Sequence of chain 1.B:
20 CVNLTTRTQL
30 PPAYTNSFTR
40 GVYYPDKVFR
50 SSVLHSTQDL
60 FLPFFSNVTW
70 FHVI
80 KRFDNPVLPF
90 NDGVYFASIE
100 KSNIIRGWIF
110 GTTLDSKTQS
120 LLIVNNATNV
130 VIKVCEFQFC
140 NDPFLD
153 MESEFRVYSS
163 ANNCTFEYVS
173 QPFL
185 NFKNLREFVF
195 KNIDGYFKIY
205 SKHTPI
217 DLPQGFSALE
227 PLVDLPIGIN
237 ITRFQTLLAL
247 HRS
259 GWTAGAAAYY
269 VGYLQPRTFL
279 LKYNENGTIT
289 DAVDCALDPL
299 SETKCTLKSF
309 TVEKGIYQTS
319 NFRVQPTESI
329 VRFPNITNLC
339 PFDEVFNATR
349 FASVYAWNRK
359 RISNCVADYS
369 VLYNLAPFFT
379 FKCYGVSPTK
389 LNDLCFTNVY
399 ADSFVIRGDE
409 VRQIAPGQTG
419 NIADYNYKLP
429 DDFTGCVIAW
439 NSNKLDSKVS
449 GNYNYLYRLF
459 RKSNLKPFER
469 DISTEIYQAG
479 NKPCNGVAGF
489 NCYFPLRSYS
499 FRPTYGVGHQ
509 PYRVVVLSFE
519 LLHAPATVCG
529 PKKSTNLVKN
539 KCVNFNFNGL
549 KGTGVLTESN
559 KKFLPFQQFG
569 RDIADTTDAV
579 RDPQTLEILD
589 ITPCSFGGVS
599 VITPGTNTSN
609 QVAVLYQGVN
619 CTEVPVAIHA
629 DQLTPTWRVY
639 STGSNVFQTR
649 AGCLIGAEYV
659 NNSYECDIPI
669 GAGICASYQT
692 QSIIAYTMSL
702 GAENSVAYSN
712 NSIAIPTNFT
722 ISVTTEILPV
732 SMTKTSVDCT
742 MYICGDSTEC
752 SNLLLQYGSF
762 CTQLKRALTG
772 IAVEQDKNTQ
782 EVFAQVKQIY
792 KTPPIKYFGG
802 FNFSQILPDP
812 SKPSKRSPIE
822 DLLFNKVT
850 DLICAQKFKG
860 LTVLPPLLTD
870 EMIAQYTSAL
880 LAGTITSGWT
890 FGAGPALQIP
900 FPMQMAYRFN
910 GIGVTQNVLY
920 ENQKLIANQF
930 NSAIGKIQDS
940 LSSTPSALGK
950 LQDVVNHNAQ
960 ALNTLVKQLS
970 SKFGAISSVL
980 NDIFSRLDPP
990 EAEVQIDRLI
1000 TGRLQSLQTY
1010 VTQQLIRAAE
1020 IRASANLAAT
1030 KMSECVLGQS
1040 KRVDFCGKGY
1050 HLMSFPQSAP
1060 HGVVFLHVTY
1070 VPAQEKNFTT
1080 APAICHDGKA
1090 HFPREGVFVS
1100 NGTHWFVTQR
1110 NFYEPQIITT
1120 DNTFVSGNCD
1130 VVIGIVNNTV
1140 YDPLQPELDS

Binding-site contacts:
Ligand atom N2 contacts residue ASN165 of chain 1.B at 2.9 Å (h-bond).
Ligand atom O5 contacts residue GLU135 of chain 1.B at 4.1 Å.
Ligand atom C1 contacts residue ASN165 of chain 1.B at 1.4 Å.
Ligand atom C6 contacts residue GLN118 of chain 1.B at 3.7 Å.
Ligand atom O5 contacts residue ASN165 of chain 1.B at 2.4 Å (h-bond).
Ligand atom C3 contacts residue ASN165 of chain 1.B at 3.8 Å.
Ligand atom C7 contacts residue ASN165 of chain 1.B at 3.8 Å.
Ligand atom C2 contacts residue ASN165 of chain 1.B at 2.4 Å.
Ligand atom O5 contacts residue GLN118 of chain 1.B at 4.4 Å.
Ligand atom O6 contacts residue GLN118 of chain 1.B at 3.4 Å (h-bond).
Ligand atom C5 contacts residue ASN165 of chain 1.B at 3.7 Å.
Ligand atom O7 contacts residue ASN165 of chain 1.B at 4.3 Å.
Ligand atom C4 contacts residue ASN165 of chain 1.B at 4.2 Å.

The protein below binds the small molecule below.
Small molecule (SMILES): CC(=O)N[C@@H]1[C@@H](O)[C@H](O)[C@@H](CO)O[C@H]1O